Sequence of chain 1.B:
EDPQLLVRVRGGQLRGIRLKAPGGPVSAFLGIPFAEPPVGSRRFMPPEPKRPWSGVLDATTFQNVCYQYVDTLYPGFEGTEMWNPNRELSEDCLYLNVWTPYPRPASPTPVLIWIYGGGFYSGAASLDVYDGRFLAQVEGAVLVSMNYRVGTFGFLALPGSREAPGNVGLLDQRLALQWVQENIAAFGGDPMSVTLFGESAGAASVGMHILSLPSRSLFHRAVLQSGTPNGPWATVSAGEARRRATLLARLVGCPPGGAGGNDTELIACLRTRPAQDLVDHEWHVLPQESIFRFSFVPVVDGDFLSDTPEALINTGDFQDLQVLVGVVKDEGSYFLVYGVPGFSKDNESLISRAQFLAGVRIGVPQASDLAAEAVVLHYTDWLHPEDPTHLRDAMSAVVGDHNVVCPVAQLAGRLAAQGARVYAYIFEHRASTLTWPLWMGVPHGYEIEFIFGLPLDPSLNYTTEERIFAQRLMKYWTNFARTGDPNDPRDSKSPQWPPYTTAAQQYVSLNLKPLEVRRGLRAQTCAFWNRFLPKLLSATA

This protein binds this small molecule.
Small molecule (SMILES): Nc1c2c(nc3cc(Cl)ccc13)C[C@H]1C=C(CCCCn3cc(CO)nn3)C[C@@H]2C1

Binding-site contacts:
Ligand atom CAG contacts residue HIS444 of chain 1.B at 3.2 Å.
Ligand atom CAU contacts residue TYR446 of chain 1.B at 3.8 Å (hydrophobic).
Ligand atom CAK contacts residue PHE335 of chain 1.B at 3.6 Å (hydrophobic).
Ligand atom OAB contacts residue SER290 of chain 1.B at 3.8 Å.
Ligand atom NAR contacts residue PHE335 of chain 1.B at 3.4 Å.
Ligand atom CAY contacts residue TRP83 of chain 1.B at 3.7 Å (hydrophobic).
Ligand atom NAQ contacts residue PHE294 of chain 1.B at 3.6 Å.
Ligand atom CAG contacts residue TYR446 of chain 1.B at 3.6 Å (hydrophobic).
Ligand atom NAQ contacts residue PHE292 of chain 1.B at 3.1 Å (h-bond).
Ligand atom CAZ contacts residue TRP83 of chain 1.B at 3.6 Å (hydrophobic).
Ligand atom CAF contacts residue TRP83 of chain 1.B at 3.3 Å (hydrophobic).
Ligand atom NAS contacts residue HIS444 of chain 1.B at 2.8 Å (h-bond).
Ligand atom CAV contacts residue TRP83 of chain 1.B at 3.4 Å (hydrophobic).
Ligand atom CAF contacts residue TYR334 of chain 1.B at 3.4 Å (hydrophobic).
Ligand atom CAN contacts residue GLY118 of chain 1.B at 3.6 Å.
Ligand atom CAZ contacts residue HIS444 of chain 1.B at 3.4 Å.
Ligand atom CAH contacts residue TYR121 of chain 1.B at 3.5 Å (hydrophobic).
Ligand atom CAL contacts residue GLY118 of chain 1.B at 3.6 Å.
Ligand atom CAE contacts residue TYR334 of chain 1.B at 3.3 Å (hydrophobic).
Ligand atom CAW contacts residue PHE294 of chain 1.B at 3.7 Å (hydrophobic).
Ligand atom CAL contacts residue GLY119 of chain 1.B at 3.8 Å.
Ligand atom CAI contacts residue ARG293 of chain 1.B at 3.6 Å.
Ligand atom CAO contacts residue GLU199 of chain 1.B at 3.6 Å.
Ligand atom CAH contacts residue TYR338 of chain 1.B at 3.4 Å (hydrophobic).
Ligand atom CL1 contacts residue TYR446 of chain 1.B at 3.6 Å.
Ligand atom CAM contacts residue TYR121 of chain 1.B at 3.6 Å (hydrophobic).
Ligand atom CAU contacts residue TYR334 of chain 1.B at 3.5 Å (hydrophobic).
Ligand atom CAD contacts residue GLY118 of chain 1.B at 3.7 Å.
Ligand atom CAI contacts residue TRP283 of chain 1.B at 3.5 Å (hydrophobic).
Ligand atom CAE contacts residue TRP436 of chain 1.B at 3.4 Å (hydrophobic).
Ligand atom CL1 contacts residue TYR334 of chain 1.B at 3.7 Å.
Ligand atom CBA contacts residue TRP83 of chain 1.B at 3.4 Å (hydrophobic).
Ligand atom CAW contacts residue TYR338 of chain 1.B at 3.7 Å (hydrophobic).
Ligand atom CAT contacts residue GLY118 of chain 1.B at 3.3 Å.
Ligand atom CAP contacts residue GLY117 of chain 1.B at 3.6 Å.
Ligand atom CBB contacts residue GLU199 of chain 1.B at 3.4 Å.
Ligand atom CL1 contacts residue TRP436 of chain 1.B at 3.2 Å.
Ligand atom CAD contacts residue SER200 of chain 1.B at 3.4 Å.
Ligand atom NAA contacts residue TRP83 of chain 1.B at 3.2 Å.
Ligand atom CAM contacts residue TYR334 of chain 1.B at 3.7 Å (hydrophobic).